Binding-site contacts:
Ligand atom C1 contacts residue THR44 of chain 1.C at 3.8 Å.
Ligand atom C1 contacts residue PYR1 of chain 1.N at 3.9 Å.
Ligand atom O3 contacts residue TYR132 of chain 1.C at 3.8 Å.
Ligand atom O1 contacts residue RSH1 of chain 1.M at 0.2 Å (h-bond).
Ligand atom C3 contacts residue GLY179 of chain 1.C at 4.2 Å.
Ligand atom O1 contacts residue LEU242 of chain 1.C at 3.9 Å.
Ligand atom C1 contacts residue TYR132 of chain 1.C at 4.4 Å (hydrophobic).
Ligand atom C3 contacts residue THR157 of chain 1.C at 3.9 Å.
Ligand atom C3 contacts residue THR44 of chain 1.C at 4.4 Å.
Ligand atom O3 contacts residue PYR1 of chain 1.N at 2.7 Å.
Ligand atom C3 contacts residue TYR130 of chain 1.C at 3.7 Å (hydrophobic).
Ligand atom O2 contacts residue THR157 of chain 1.C at 3.6 Å.
Ligand atom C3 contacts residue LYS155 of chain 1.C at 3.9 Å.
Ligand atom C2 contacts residue RSH1 of chain 1.M at 0.7 Å.
Ligand atom O1 contacts residue THR43 of chain 1.C at 4.4 Å.
Ligand atom O3 contacts residue LYS155 of chain 1.C at 3.5 Å (salt-bridge).
Ligand atom C3 contacts residue RSH1 of chain 1.M at 0.7 Å.
Ligand atom C2 contacts residue TYR132 of chain 1.C at 4.5 Å (hydrophobic).
Ligand atom O1 contacts residue ALA198 of chain 1.C at 3.8 Å.
Ligand atom O3 contacts residue TYR130 of chain 1.C at 2.8 Å (h-bond).
Ligand atom C1 contacts residue THR43 of chain 1.C at 3.8 Å.
Ligand atom C2 contacts residue PYR1 of chain 1.N at 3.5 Å.
Ligand atom C3 contacts residue PYR1 of chain 1.N at 2.3 Å.
Ligand atom O3 contacts residue RSH1 of chain 1.M at 0.5 Å (h-bond).
Ligand atom C1 contacts residue RSH1 of chain 1.M at 0.7 Å.
Ligand atom O2 contacts residue RSH1 of chain 1.M at 0.9 Å (h-bond).
Ligand atom O1 contacts residue PYR1 of chain 1.N at 4.0 Å.
Ligand atom C2 contacts residue THR44 of chain 1.C at 4.4 Å.
Ligand atom O2 contacts residue TYR132 of chain 1.C at 3.5 Å (h-bond).
Ligand atom O3 contacts residue THR157 of chain 1.C at 3.0 Å (h-bond).
Ligand atom O1 contacts residue THR44 of chain 1.C at 2.9 Å (h-bond).
Ligand atom O3 contacts residue THR43 of chain 1.C at 4.4 Å.

Sequence of chain 1.C:
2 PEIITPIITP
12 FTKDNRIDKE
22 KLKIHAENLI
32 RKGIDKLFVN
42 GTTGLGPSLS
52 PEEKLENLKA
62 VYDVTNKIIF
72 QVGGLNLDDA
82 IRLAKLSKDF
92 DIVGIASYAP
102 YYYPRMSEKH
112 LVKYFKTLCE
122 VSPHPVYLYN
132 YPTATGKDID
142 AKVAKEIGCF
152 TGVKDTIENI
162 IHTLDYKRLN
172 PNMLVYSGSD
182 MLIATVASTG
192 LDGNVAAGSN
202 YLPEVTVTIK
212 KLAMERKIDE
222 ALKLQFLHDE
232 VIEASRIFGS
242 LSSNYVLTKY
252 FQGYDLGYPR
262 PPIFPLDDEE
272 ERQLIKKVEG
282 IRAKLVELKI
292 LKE

A protein and the small-molecule ligand that binds it are described below.
Small molecule (SMILES): O=C[C@H](O)CO